Sequence of chain 1.A:
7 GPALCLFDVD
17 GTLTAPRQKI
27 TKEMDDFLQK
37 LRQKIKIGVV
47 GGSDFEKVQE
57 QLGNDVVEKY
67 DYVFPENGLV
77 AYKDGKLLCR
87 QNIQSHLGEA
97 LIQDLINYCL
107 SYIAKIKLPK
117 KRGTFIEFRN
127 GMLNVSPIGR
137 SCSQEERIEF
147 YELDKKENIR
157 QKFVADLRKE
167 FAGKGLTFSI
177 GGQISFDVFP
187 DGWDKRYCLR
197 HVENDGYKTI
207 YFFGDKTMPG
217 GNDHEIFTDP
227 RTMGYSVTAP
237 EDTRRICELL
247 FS

A small-molecule ligand and the protein it binds are described below.
Small molecule (SMILES): O=P(O)(O)OC[C@H]1O[C@H](O[P](=O)([O-])O)[C@H](O)[C@@H](O)[C@@H]1O

Binding-site contacts:
Ligand atom O2X contacts residue GLN179 of chain 1.A at 3.8 Å.
Ligand atom O1 contacts residue SER181 of chain 1.A at 3.9 Å.
Ligand atom O1X contacts residue GLN179 of chain 1.A at 3.2 Å (h-bond).
Ligand atom P' contacts residue ARG143 of chain 1.A at 3.6 Å.
Ligand atom C3 contacts residue ASP183 of chain 1.A at 3.7 Å.
Ligand atom C5 contacts residue GLY178 of chain 1.A at 3.6 Å.
Ligand atom O3X contacts residue ARG136 of chain 1.A at 3.0 Å (salt-bridge).
Ligand atom O2 contacts residue ARG136 of chain 1.A at 3.4 Å (salt-bridge).
Ligand atom O4 contacts residue ASP183 of chain 1.A at 3.0 Å (salt-bridge).
Ligand atom C3 contacts residue ASN130 of chain 1.A at 4.1 Å.
Ligand atom C3 contacts residue ARG125 of chain 1.A at 4.1 Å.
Ligand atom P' contacts residue ARG136 of chain 1.A at 4.0 Å.
Ligand atom C6 contacts residue GLY178 of chain 1.A at 3.8 Å.
Ligand atom O1 contacts residue GLY178 of chain 1.A at 3.8 Å.
Ligand atom O3 contacts residue MET128 of chain 1.A at 4.3 Å.
Ligand atom C5 contacts residue GLY177 of chain 1.A at 3.5 Å.
Ligand atom C6 contacts residue GLY177 of chain 1.A at 4.0 Å.
Ligand atom C4 contacts residue ASP183 of chain 1.A at 3.8 Å.
Ligand atom O2X contacts residue ARG136 of chain 1.A at 3.6 Å (salt-bridge).
Ligand atom O2 contacts residue ASN130 of chain 1.A at 3.7 Å.
Ligand atom O3 contacts residue ASP183 of chain 1.A at 2.8 Å (salt-bridge).
Ligand atom P' contacts residue GLY178 of chain 1.A at 4.1 Å.
Ligand atom O4 contacts residue GLY177 of chain 1.A at 3.6 Å.
Ligand atom C4 contacts residue GLY177 of chain 1.A at 4.2 Å.
Ligand atom O1 contacts residue GLY177 of chain 1.A at 3.7 Å.
Ligand atom C3 contacts residue GLY177 of chain 1.A at 4.3 Å.
Ligand atom O3 contacts residue ARG125 of chain 1.A at 2.9 Å (salt-bridge).
Ligand atom O3X contacts residue ARG143 of chain 1.A at 3.0 Å (salt-bridge).
Ligand atom O1X contacts residue ARG143 of chain 1.A at 3.0 Å (salt-bridge).
Ligand atom O2X contacts residue ARG143 of chain 1.A at 3.7 Å.
Ligand atom O2X contacts residue ILE180 of chain 1.A at 3.1 Å.
Ligand atom O5 contacts residue GLY178 of chain 1.A at 4.1 Å.
Ligand atom O3 contacts residue ASN130 of chain 1.A at 3.5 Å (h-bond).
Ligand atom O1X contacts residue GLY178 of chain 1.A at 3.4 Å.
Ligand atom O2X contacts residue SER181 of chain 1.A at 3.4 Å (h-bond).
Ligand atom O2 contacts residue ARG125 of chain 1.A at 3.0 Å (salt-bridge).
Ligand atom P' contacts residue GLN179 of chain 1.A at 4.0 Å.
Ligand atom O3P contacts residue GLY178 of chain 1.A at 3.9 Å.
Ligand atom O2 contacts residue SER181 of chain 1.A at 4.1 Å.
Ligand atom C2 contacts residue ARG125 of chain 1.A at 4.1 Å.